This small molecule binds to this protein.
Small molecule (SMILES): N[C@@H](Cc1ccc(OS(=O)(=O)O)cc1)C(=O)O

Binding-site contacts:
Ligand atom CD1 contacts residue GLY39 of chain 1.A at 3.4 Å.
Ligand atom O2 contacts residue GLY182 of chain 1.A at 3.3 Å.
Ligand atom S contacts residue GLY182 of chain 1.A at 3.9 Å.
Ligand atom CE1 contacts residue GLN179 of chain 1.A at 3.5 Å.
Ligand atom CE2 contacts residue ASN126 of chain 1.A at 3.5 Å.
Ligand atom CD2 contacts residue ASP41 of chain 1.A at 3.4 Å.
Ligand atom CG contacts residue GLY39 of chain 1.A at 3.4 Å.
Ligand atom CA contacts residue TYR175 of chain 1.A at 3.8 Å (hydrophobic).
Ligand atom CE2 contacts residue GLY39 of chain 1.A at 3.5 Å.
Ligand atom O2 contacts residue LEU186 of chain 1.A at 3.5 Å.
Ligand atom O2 contacts residue PHE129 of chain 1.A at 3.7 Å.
Ligand atom C contacts residue ASP81 of chain 1.A at 3.8 Å.
Ligand atom O2 contacts residue ASN126 of chain 1.A at 3.9 Å.
Ligand atom OH contacts residue ASN126 of chain 1.A at 3.8 Å.
Ligand atom O2 contacts residue VAL71 of chain 1.A at 3.8 Å.
Ligand atom CA contacts residue ASP81 of chain 1.A at 3.8 Å.
Ligand atom O contacts residue GLN201 of chain 1.A at 3.6 Å.
Ligand atom CD2 contacts residue THR76 of chain 1.A at 3.9 Å.
Ligand atom CB contacts residue GLY39 of chain 1.A at 3.5 Å.
Ligand atom CG contacts residue TYR175 of chain 1.A at 3.8 Å (hydrophobic).
Ligand atom S contacts residue ASN126 of chain 1.A at 3.7 Å.
Ligand atom CZ contacts residue GLY39 of chain 1.A at 3.4 Å.
Ligand atom O1 contacts residue ASN126 of chain 1.A at 2.7 Å (h-bond).
Ligand atom CA contacts residue GLN201 of chain 1.A at 3.4 Å.
Ligand atom C contacts residue GLN201 of chain 1.A at 3.6 Å.
Ligand atom O3 contacts residue TYR37 of chain 1.A at 2.8 Å (h-bond).
Ligand atom N contacts residue TYR175 of chain 1.A at 2.8 Å (h-bond).
Ligand atom CB contacts residue TYR175 of chain 1.A at 3.7 Å (hydrophobic).
Ligand atom CE1 contacts residue GLN195 of chain 1.A at 3.9 Å.
Ligand atom N contacts residue GLN201 of chain 1.A at 3.0 Å (h-bond).
Ligand atom O3 contacts residue GLN179 of chain 1.A at 3.3 Å.
Ligand atom OH contacts residue VAL71 of chain 1.A at 3.4 Å.
Ligand atom N contacts residue ASP81 of chain 1.A at 2.8 Å (salt-bridge).
Ligand atom N contacts residue GLN179 of chain 1.A at 2.9 Å (h-bond).
Ligand atom CD1 contacts residue GLN179 of chain 1.A at 3.4 Å.
Ligand atom CD2 contacts residue PHE40 of chain 1.A at 3.6 Å (hydrophobic).
Ligand atom OH contacts residue TYR37 of chain 1.A at 3.5 Å.
Ligand atom CE1 contacts residue GLY39 of chain 1.A at 3.4 Å.
Ligand atom CD2 contacts residue GLY39 of chain 1.A at 3.5 Å.
Ligand atom O contacts residue ASP81 of chain 1.A at 3.2 Å (salt-bridge).

Sequence of chain 1.A:
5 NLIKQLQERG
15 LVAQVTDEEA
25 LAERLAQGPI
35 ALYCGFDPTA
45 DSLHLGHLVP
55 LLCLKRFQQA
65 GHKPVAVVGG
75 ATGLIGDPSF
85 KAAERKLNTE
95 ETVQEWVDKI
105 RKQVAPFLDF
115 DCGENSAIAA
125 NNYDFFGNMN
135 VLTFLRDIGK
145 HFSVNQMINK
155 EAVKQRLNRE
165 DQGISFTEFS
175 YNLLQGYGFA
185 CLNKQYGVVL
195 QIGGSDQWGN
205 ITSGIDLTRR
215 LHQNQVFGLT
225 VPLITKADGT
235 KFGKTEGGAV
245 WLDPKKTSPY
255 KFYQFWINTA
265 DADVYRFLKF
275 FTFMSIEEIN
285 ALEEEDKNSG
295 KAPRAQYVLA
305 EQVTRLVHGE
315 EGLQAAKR